Sequence of chain 1.C:
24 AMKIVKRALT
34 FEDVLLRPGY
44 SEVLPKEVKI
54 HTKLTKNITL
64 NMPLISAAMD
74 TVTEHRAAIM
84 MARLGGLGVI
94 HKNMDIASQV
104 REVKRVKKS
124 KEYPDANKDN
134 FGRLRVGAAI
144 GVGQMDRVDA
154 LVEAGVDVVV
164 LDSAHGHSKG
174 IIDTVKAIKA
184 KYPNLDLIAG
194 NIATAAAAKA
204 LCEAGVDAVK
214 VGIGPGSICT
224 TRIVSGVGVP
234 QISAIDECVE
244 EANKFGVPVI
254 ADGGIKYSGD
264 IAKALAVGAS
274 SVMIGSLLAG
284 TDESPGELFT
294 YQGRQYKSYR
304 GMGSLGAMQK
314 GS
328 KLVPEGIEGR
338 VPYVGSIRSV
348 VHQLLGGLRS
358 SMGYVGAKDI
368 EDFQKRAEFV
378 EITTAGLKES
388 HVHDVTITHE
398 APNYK

This small molecule binds to this protein.
Small molecule (SMILES): C/C(=N\O)c1cccc(C(C)(C)NC(=O)Nc2ccc(Cl)c(-c3nc(C(F)(F)F)cs3)c2)c1

Binding-site contacts:
Ligand atom C7 contacts residue IMP1 of chain 1.S at 3.6 Å.
Ligand atom C12 contacts residue MET311 of chain 1.D at 3.8 Å (hydrophobic).
Ligand atom C27 contacts residue SER166 of chain 1.D at 3.9 Å.
Ligand atom C22 contacts residue GLU332 of chain 1.D at 3.7 Å.
Ligand atom C2 contacts residue GLY306 of chain 1.D at 3.5 Å.
Ligand atom N4 contacts residue ALA167 of chain 1.D at 3.9 Å.
Ligand atom C21 contacts residue SER357 of chain 1.C at 3.6 Å.
Ligand atom C4 contacts residue GLY306 of chain 1.D at 3.9 Å.
Ligand atom O1 contacts residue TYR361 of chain 1.C at 3.7 Å.
Ligand atom O1 contacts residue ALA167 of chain 1.D at 3.9 Å.
Ligand atom O1 contacts residue IMP1 of chain 1.S at 3.4 Å.
Ligand atom F3 contacts residue VAL145 of chain 1.D at 3.5 Å.
Ligand atom C5 contacts residue ALA167 of chain 1.D at 3.8 Å (hydrophobic).
Ligand atom C3 contacts residue MET305 of chain 1.D at 3.6 Å (hydrophobic).
Ligand atom C7 contacts residue ALA167 of chain 1.D at 3.6 Å (hydrophobic).
Ligand atom CL contacts residue TYR361 of chain 1.C at 3.9 Å.
Ligand atom C26 contacts residue SER171 of chain 1.D at 3.8 Å.
Ligand atom C21 contacts residue PRO48 of chain 1.C at 3.7 Å (hydrophobic).
Ligand atom N1 contacts residue ALA167 of chain 1.D at 3.7 Å.
Ligand atom CL contacts residue HIS168 of chain 1.D at 3.7 Å.
Ligand atom CL contacts residue GLY360 of chain 1.C at 3.0 Å.
Ligand atom N4 contacts residue GLU332 of chain 1.D at 3.2 Å (salt-bridge).
Ligand atom C3 contacts residue GLY306 of chain 1.D at 3.6 Å.
Ligand atom N1 contacts residue THR224 of chain 1.D at 3.6 Å (h-bond).
Ligand atom C10 contacts residue ALA167 of chain 1.D at 3.9 Å (hydrophobic).
Ligand atom C10 contacts residue GLU332 of chain 1.D at 3.9 Å.
Ligand atom C13 contacts residue GLY306 of chain 1.D at 3.6 Å.
Ligand atom C22 contacts residue TYR361 of chain 1.C at 3.8 Å (hydrophobic).
Ligand atom N3 contacts residue GLU332 of chain 1.D at 3.6 Å.
Ligand atom N1 contacts residue IMP1 of chain 1.S at 3.1 Å.
Ligand atom O2 contacts residue ALA167 of chain 1.D at 3.8 Å.
Ligand atom O1 contacts residue GLU332 of chain 1.D at 2.9 Å (salt-bridge).
Ligand atom C8 contacts residue IMP1 of chain 1.S at 3.8 Å.
Ligand atom C13 contacts residue MET311 of chain 1.D at 3.9 Å (hydrophobic).
Ligand atom C22 contacts residue SER357 of chain 1.C at 3.6 Å.
Ligand atom C6 contacts residue ALA167 of chain 1.D at 3.7 Å (hydrophobic).
Ligand atom O1 contacts residue THR224 of chain 1.D at 2.8 Å (h-bond).
Ligand atom C13 contacts residue GLU332 of chain 1.D at 3.6 Å.
Ligand atom F1 contacts residue SER166 of chain 1.D at 3.3 Å.
Ligand atom C1 contacts residue GLY306 of chain 1.D at 3.8 Å.

Sequence of chain 1.D:
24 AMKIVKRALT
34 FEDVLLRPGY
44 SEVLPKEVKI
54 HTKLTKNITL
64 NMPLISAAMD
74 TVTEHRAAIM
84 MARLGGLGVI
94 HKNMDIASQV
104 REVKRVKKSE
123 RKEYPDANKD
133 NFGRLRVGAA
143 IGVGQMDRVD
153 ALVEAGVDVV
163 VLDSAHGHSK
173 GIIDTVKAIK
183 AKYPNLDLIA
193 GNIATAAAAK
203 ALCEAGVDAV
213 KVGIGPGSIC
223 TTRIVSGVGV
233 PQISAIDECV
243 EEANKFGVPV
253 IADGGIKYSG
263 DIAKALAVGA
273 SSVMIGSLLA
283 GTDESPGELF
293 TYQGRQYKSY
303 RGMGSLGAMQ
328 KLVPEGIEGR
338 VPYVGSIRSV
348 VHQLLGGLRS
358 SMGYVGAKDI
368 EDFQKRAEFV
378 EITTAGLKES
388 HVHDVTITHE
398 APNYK